Binding-site contacts:
Ligand atom C4 contacts residue TYR107 of chain 4.A at 3.7 Å (hydrophobic).
Ligand atom O1G contacts residue LYS76 of chain 4.A at 3.1 Å (salt-bridge).
Ligand atom O2B contacts residue MN1 of chain 4.B at 2.8 Å.
Ligand atom O2B contacts residue THR77 of chain 4.A at 2.6 Å (h-bond).
Ligand atom O3A contacts residue GLY75 of chain 4.A at 3.1 Å (h-bond).
Ligand atom O1B contacts residue SER74 of chain 4.A at 3.2 Å (h-bond).
Ligand atom O3G contacts residue MN1 of chain 4.B at 3.4 Å.
Ligand atom O4' contacts residue THR78 of chain 4.A at 3.2 Å (h-bond).
Ligand atom PG contacts residue GLN198 of chain 4.A at 3.5 Å.
Ligand atom O1B contacts residue SER73 of chain 4.A at 3.3 Å (h-bond).
Ligand atom N7 contacts residue TYR107 of chain 4.A at 3.6 Å.
Ligand atom C8 contacts residue TYR107 of chain 4.A at 3.7 Å (hydrophobic).
Ligand atom O2B contacts residue GLY75 of chain 4.A at 3.7 Å.
Ligand atom PB contacts residue LYS76 of chain 4.A at 3.6 Å.
Ligand atom O4' contacts residue TYR107 of chain 4.A at 3.6 Å.
Ligand atom O1A contacts residue GLY75 of chain 4.A at 3.2 Å.
Ligand atom O1B contacts residue GLY75 of chain 4.A at 3.4 Å (h-bond).
Ligand atom N6 contacts residue ASP104 of chain 4.A at 2.5 Å (salt-bridge).
Ligand atom O3A contacts residue SER74 of chain 4.A at 3.7 Å.
Ligand atom C5 contacts residue TYR107 of chain 4.A at 3.6 Å (hydrophobic).
Ligand atom PB contacts residue MN1 of chain 4.B at 3.2 Å.
Ligand atom C6 contacts residue TYR107 of chain 4.A at 3.6 Å (hydrophobic).
Ligand atom O2G contacts residue GLU72 of chain 4.A at 3.0 Å.
Ligand atom C5' contacts residue THR78 of chain 4.A at 3.6 Å.
Ligand atom C2 contacts residue GLY269 of chain 4.A at 3.4 Å.
Ligand atom O1G contacts residue MN1 of chain 4.B at 3.4 Å.
Ligand atom PG contacts residue MN1 of chain 4.B at 3.2 Å.
Ligand atom N9 contacts residue TYR107 of chain 4.A at 3.7 Å.
Ligand atom O1B contacts residue LYS76 of chain 4.A at 2.6 Å (salt-bridge).
Ligand atom O3A contacts residue SER73 of chain 4.A at 3.5 Å.
Ligand atom O1B contacts residue PRO71 of chain 4.A at 3.6 Å.
Ligand atom O2G contacts residue GLN198 of chain 4.A at 3.5 Å (h-bond).
Ligand atom O1G contacts residue GLN198 of chain 4.A at 2.7 Å (h-bond).
Ligand atom O1A contacts residue THR78 of chain 4.A at 2.9 Å (h-bond).
Ligand atom N3 contacts residue GLY269 of chain 4.A at 3.1 Å (h-bond).
Ligand atom O2B contacts residue LYS76 of chain 4.A at 3.0 Å (salt-bridge).
Ligand atom O2G contacts residue SER73 of chain 4.A at 2.5 Å (h-bond).
Ligand atom N6 contacts residue TYR107 of chain 4.A at 3.4 Å.
Ligand atom N3B contacts residue MN1 of chain 4.B at 2.5 Å.
Ligand atom O2' contacts residue TYR268 of chain 4.A at 2.7 Å.

A protein and the small-molecule ligand that binds it are described below.
Small molecule (SMILES): Nc1ncnc2c1ncn2[C@@H]1O[C@H](CO[P](=O)(O)O[P](=O)(O)NP(=O)(O)O)[C@@H](O)[C@H]1O

Sequence of chain 4.A:
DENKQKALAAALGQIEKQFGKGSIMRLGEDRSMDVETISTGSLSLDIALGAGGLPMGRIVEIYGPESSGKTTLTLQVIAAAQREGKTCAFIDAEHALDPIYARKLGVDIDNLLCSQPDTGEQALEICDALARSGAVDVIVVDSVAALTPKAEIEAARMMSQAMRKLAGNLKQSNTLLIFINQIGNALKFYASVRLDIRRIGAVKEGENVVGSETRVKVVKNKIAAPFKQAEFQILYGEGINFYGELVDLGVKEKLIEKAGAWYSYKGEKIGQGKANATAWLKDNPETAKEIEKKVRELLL